A small-molecule ligand and the protein it binds are described below.
Small molecule (SMILES): NC(=O)CC[C@H](NC[C@H](O)[C@@H](O)[C@H](O)[C@H](O)CO)C(=O)O

Sequence of chain 1.B:
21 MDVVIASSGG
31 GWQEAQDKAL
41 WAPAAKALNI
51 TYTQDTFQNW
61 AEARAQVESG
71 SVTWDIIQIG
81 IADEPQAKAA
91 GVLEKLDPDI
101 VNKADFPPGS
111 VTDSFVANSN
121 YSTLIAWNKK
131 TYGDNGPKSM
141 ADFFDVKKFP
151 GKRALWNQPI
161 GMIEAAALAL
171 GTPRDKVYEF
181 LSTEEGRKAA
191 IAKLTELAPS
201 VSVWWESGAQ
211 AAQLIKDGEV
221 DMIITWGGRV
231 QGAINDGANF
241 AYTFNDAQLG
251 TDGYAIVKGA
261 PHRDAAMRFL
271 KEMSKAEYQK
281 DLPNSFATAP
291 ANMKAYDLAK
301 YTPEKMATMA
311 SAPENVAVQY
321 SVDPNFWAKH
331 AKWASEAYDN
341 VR

Binding-site contacts:
Ligand atom CG contacts residue TRP32 of chain 1.B at 3.5 Å (hydrophobic).
Ligand atom OAN contacts residue GLN78 of chain 1.B at 3.3 Å (h-bond).
Ligand atom CG contacts residue ASP252 of chain 1.B at 3.3 Å.
Ligand atom CB contacts residue TYR121 of chain 1.B at 3.5 Å (hydrophobic).
Ligand atom OXT contacts residue SER28 of chain 1.B at 3.1 Å (h-bond).
Ligand atom OE1 contacts residue PHE286 of chain 1.B at 3.6 Å.
Ligand atom CA contacts residue ASP252 of chain 1.B at 3.5 Å.
Ligand atom CAJ contacts residue SER28 of chain 1.B at 3.5 Å.
Ligand atom CAK contacts residue SER28 of chain 1.B at 3.6 Å.
Ligand atom CA contacts residue TRP226 of chain 1.B at 3.7 Å (hydrophobic).
Ligand atom CAH contacts residue ASP252 of chain 1.B at 3.6 Å.
Ligand atom CD contacts residue TRP32 of chain 1.B at 3.7 Å (hydrophobic).
Ligand atom NE2 contacts residue SER119 of chain 1.B at 2.7 Å (h-bond).
Ligand atom CB contacts residue ASP252 of chain 1.B at 3.1 Å.
Ligand atom C contacts residue TRP226 of chain 1.B at 3.2 Å (hydrophobic).
Ligand atom OE1 contacts residue TYR121 of chain 1.B at 3.7 Å.
Ligand atom OAR contacts residue GLN78 of chain 1.B at 3.1 Å (h-bond).
Ligand atom NE2 contacts residue THR288 of chain 1.B at 3.6 Å (h-bond).
Ligand atom C contacts residue ARG229 of chain 1.B at 3.4 Å.
Ligand atom OXT contacts residue TRP32 of chain 1.B at 3.2 Å.
Ligand atom OAS contacts residue GLN58 of chain 1.B at 3.3 Å (h-bond).
Ligand atom OAQ contacts residue ASP252 of chain 1.B at 2.8 Å (salt-bridge).
Ligand atom CD contacts residue ASP252 of chain 1.B at 3.6 Å.
Ligand atom OXT contacts residue ARG229 of chain 1.B at 2.7 Å (salt-bridge).
Ligand atom CD contacts residue THR288 of chain 1.B at 3.6 Å.
Ligand atom CAI contacts residue ASP252 of chain 1.B at 3.8 Å.
Ligand atom CAH contacts residue TRP226 of chain 1.B at 3.8 Å (hydrophobic).
Ligand atom OE1 contacts residue THR288 of chain 1.B at 2.8 Å (h-bond).
Ligand atom N contacts residue ASP252 of chain 1.B at 2.7 Å (salt-bridge).
Ligand atom NE2 contacts residue TRP32 of chain 1.B at 3.4 Å.
Ligand atom OAR contacts residue SER28 of chain 1.B at 2.6 Å (h-bond).
Ligand atom OAQ contacts residue GLN78 of chain 1.B at 3.3 Å (h-bond).
Ligand atom OXT contacts residue TRP226 of chain 1.B at 3.6 Å.
Ligand atom O contacts residue ARG229 of chain 1.B at 2.7 Å (salt-bridge).
Ligand atom CAL contacts residue GLN78 of chain 1.B at 3.7 Å.
Ligand atom OAT contacts residue GLN78 of chain 1.B at 2.8 Å (h-bond).
Ligand atom OAN contacts residue PHE57 of chain 1.B at 3.1 Å.
Ligand atom O contacts residue TRP226 of chain 1.B at 3.1 Å.
Ligand atom NE2 contacts residue ASP252 of chain 1.B at 2.9 Å (salt-bridge).
Ligand atom CAM contacts residue GLN58 of chain 1.B at 3.4 Å.